Binding-site contacts:
Ligand atom C25 contacts residue SER28 of chain 1.A at 2.8 Å.
Ligand atom O04 contacts residue SER28 of chain 1.A at 3.9 Å.
Ligand atom C21 contacts residue TRP186 of chain 1.A at 3.9 Å (hydrophobic).
Ligand atom C10 contacts residue SER305 of chain 1.A at 3.0 Å.
Ligand atom N01 contacts residue SER305 of chain 1.A at 3.7 Å.
Ligand atom C05 contacts residue PHE119 of chain 1.A at 3.2 Å (hydrophobic).
Ligand atom C23 contacts residue ILE309 of chain 1.A at 3.5 Å (hydrophobic).
Ligand atom C12 contacts residue SER305 of chain 1.A at 3.6 Å.
Ligand atom C03 contacts residue ILE85 of chain 1.A at 3.6 Å (hydrophobic).
Ligand atom C18 contacts residue THR82 of chain 1.A at 3.9 Å.
Ligand atom C09 contacts residue SER305 of chain 1.A at 3.9 Å.
Ligand atom C17 contacts residue SER305 of chain 1.A at 3.4 Å.
Ligand atom O01 contacts residue MET31 of chain 1.A at 3.4 Å (h-bond).
Ligand atom C22 contacts residue MET31 of chain 1.A at 3.8 Å (hydrophobic).
Ligand atom C04 contacts residue SER305 of chain 1.A at 3.8 Å.
Ligand atom C09 contacts residue MET116 of chain 1.A at 3.6 Å (hydrophobic).
Ligand atom C25 contacts residue TYR93 of chain 1.A at 3.5 Å (hydrophobic).
Ligand atom O03 contacts residue VAL89 of chain 1.A at 3.3 Å.
Ligand atom C23 contacts residue THR82 of chain 1.A at 3.6 Å.
Ligand atom O05 contacts residue TYR93 of chain 1.A at 2.4 Å (h-bond).
Ligand atom O02 contacts residue SER86 of chain 1.A at 2.7 Å (h-bond).
Ligand atom O04 contacts residue LEU298 of chain 1.A at 3.6 Å.
Ligand atom C12 contacts residue MET116 of chain 1.A at 3.3 Å (hydrophobic).
Ligand atom N02 contacts residue THR82 of chain 1.A at 2.9 Å (h-bond).
Ligand atom C21 contacts residue LEU298 of chain 1.A at 3.5 Å (hydrophobic).
Ligand atom C22 contacts residue SER305 of chain 1.A at 3.7 Å.
Ligand atom C17 contacts residue ILE309 of chain 1.A at 3.9 Å (hydrophobic).
Ligand atom C04 contacts residue ILE85 of chain 1.A at 3.9 Å (hydrophobic).
Ligand atom C22 contacts residue ILE309 of chain 1.A at 3.0 Å (hydrophobic).
Ligand atom C06 contacts residue SER308 of chain 1.A at 3.9 Å.
Ligand atom C20 contacts residue LEU298 of chain 1.A at 3.9 Å (hydrophobic).
Ligand atom C24 contacts residue SER28 of chain 1.A at 2.6 Å.
Ligand atom O03 contacts residue SER28 of chain 1.A at 3.7 Å.
Ligand atom O05 contacts residue SER28 of chain 1.A at 2.7 Å (h-bond).
Ligand atom O04 contacts residue ARG302 of chain 1.A at 2.2 Å (salt-bridge).
Ligand atom C07 contacts residue SER308 of chain 1.A at 2.9 Å.
Ligand atom C24 contacts residue ARG302 of chain 1.A at 3.5 Å.
Ligand atom C25 contacts residue ARG302 of chain 1.A at 3.1 Å.
Ligand atom C20 contacts residue TRP186 of chain 1.A at 3.9 Å (hydrophobic).
Ligand atom C17 contacts residue MET31 of chain 1.A at 3.4 Å (hydrophobic).

Sequence of chain 1.A:
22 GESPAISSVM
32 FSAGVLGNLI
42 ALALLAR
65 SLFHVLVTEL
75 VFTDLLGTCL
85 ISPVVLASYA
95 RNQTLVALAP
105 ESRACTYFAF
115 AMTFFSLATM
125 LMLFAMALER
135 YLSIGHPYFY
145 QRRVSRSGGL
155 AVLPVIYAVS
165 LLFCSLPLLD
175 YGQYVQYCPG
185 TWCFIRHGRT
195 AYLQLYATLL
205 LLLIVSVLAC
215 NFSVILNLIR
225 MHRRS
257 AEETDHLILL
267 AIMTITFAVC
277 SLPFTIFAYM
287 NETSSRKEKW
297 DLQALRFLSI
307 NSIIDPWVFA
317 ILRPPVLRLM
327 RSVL

The protein below binds the small molecule below.
Small molecule (SMILES): CC(C)(C)c1ccc(CN(Cc2cccc(OCC(=O)O)c2)S(=O)(=O)c2cccnc2)cc1